Sequence of chain 4.A:
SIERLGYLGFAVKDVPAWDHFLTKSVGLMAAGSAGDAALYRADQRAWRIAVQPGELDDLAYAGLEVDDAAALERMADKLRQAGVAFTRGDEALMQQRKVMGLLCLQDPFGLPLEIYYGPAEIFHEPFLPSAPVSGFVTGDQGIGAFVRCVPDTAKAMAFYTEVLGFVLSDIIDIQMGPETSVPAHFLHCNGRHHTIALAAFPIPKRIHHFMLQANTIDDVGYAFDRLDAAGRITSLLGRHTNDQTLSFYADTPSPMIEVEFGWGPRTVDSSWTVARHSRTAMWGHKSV

This small molecule binds to this protein.
Small molecule (SMILES): Oc1cccc(-c2ccccc2)c1O

Binding-site contacts:
Ligand atom CK5 contacts residue HIS240 of chain 4.A at 3.3 Å.
Ligand atom CKA contacts residue HIS208 of chain 4.A at 3.6 Å.
Ligand atom OK1 contacts residue ASP243 of chain 4.A at 3.6 Å (salt-bridge).
Ligand atom CK4 contacts residue TYR249 of chain 4.A at 3.9 Å (hydrophobic).
Ligand atom CK6 contacts residue ASN242 of chain 4.A at 3.3 Å.
Ligand atom CK4 contacts residue HIS194 of chain 4.A at 3.8 Å.
Ligand atom CK1 contacts residue HIS240 of chain 4.A at 3.5 Å.
Ligand atom CKA contacts residue PHE201 of chain 4.A at 3.9 Å (hydrophobic).
Ligand atom CK9 contacts residue HIS209 of chain 4.A at 3.9 Å.
Ligand atom CK4 contacts residue GLU260 of chain 4.A at 3.8 Å.
Ligand atom OK2 contacts residue HIS209 of chain 4.A at 2.7 Å (h-bond).
Ligand atom CK5 contacts residue ASN242 of chain 4.A at 3.5 Å.
Ligand atom CK5 contacts residue PHE186 of chain 4.A at 3.8 Å (hydrophobic).
Ligand atom OK2 contacts residue HIS240 of chain 4.A at 4.0 Å.
Ligand atom CK3 contacts residue TYR249 of chain 4.A at 3.0 Å (hydrophobic).
Ligand atom CK6 contacts residue ILE172 of chain 4.A at 3.9 Å (hydrophobic).
Ligand atom CK4 contacts residue HIS240 of chain 4.A at 3.2 Å.
Ligand atom OK1 contacts residue GLU260 of chain 4.A at 3.1 Å (salt-bridge).
Ligand atom OK1 contacts residue HIS240 of chain 4.A at 3.5 Å (h-bond).
Ligand atom CK3 contacts residue HIS240 of chain 4.A at 3.5 Å.
Ligand atom CK6 contacts residue PHE186 of chain 4.A at 3.6 Å (hydrophobic).
Ligand atom OK1 contacts residue HIS194 of chain 4.A at 3.3 Å.
Ligand atom CKC contacts residue TYR249 of chain 4.A at 3.2 Å (hydrophobic).
Ligand atom CKC contacts residue THR280 of chain 4.A at 3.9 Å.
Ligand atom CK5 contacts residue HIS194 of chain 4.A at 3.9 Å.
Ligand atom CK8 contacts residue HIS209 of chain 4.A at 3.8 Å.
Ligand atom CK2 contacts residue HIS240 of chain 4.A at 3.5 Å.
Ligand atom CK7 contacts residue TYR249 of chain 4.A at 3.4 Å (hydrophobic).
Ligand atom CK1 contacts residue THR280 of chain 4.A at 4.0 Å.
Ligand atom CKB contacts residue TYR249 of chain 4.A at 4.1 Å (hydrophobic).
Ligand atom CK9 contacts residue ILE174 of chain 4.A at 4.1 Å (hydrophobic).
Ligand atom OK2 contacts residue TYR249 of chain 4.A at 2.9 Å (h-bond).
Ligand atom CK6 contacts residue HIS240 of chain 4.A at 3.3 Å.
Ligand atom CK3 contacts residue HIS209 of chain 4.A at 4.0 Å.
Ligand atom OK2 contacts residue GLU260 of chain 4.A at 2.4 Å (salt-bridge).
Ligand atom CK9 contacts residue PHE201 of chain 4.A at 3.8 Å (hydrophobic).
Ligand atom CK1 contacts residue PHE186 of chain 4.A at 3.5 Å (hydrophobic).
Ligand atom CK2 contacts residue TYR249 of chain 4.A at 3.3 Å (hydrophobic).
Ligand atom CK3 contacts residue GLU260 of chain 4.A at 3.5 Å.
Ligand atom CK5 contacts residue ASP243 of chain 4.A at 4.0 Å.